This small molecule binds to this protein.
Small molecule (SMILES): O=C(N[C@@H](Cc1c[nH]c2ccccc12)C(=O)O)c1nc(Cl)c2ccccc2c1O

Binding-site contacts:
Ligand atom O18 contacts residue GLY209 of chain 1.A at 3.5 Å.
Ligand atom C10 contacts residue PHE62 of chain 1.A at 3.6 Å (hydrophobic).
Ligand atom CL1 contacts residue ASN210 of chain 1.A at 3.2 Å.
Ligand atom C27 contacts residue TYR67 of chain 1.A at 3.2 Å (hydrophobic).
Ligand atom C16 contacts residue GLY209 of chain 1.A at 3.9 Å.
Ligand atom C21 contacts residue ARG205 of chain 1.A at 3.7 Å.
Ligand atom C27 contacts residue HIS240 of chain 1.A at 3.5 Å.
Ligand atom O18 contacts residue HIS179 of chain 1.A at 3.8 Å.
Ligand atom N08 contacts residue ASN210 of chain 1.A at 3.6 Å.
Ligand atom C20 contacts residue ARG205 of chain 1.A at 3.8 Å.
Ligand atom C07 contacts residue HIS116 of chain 1.A at 3.8 Å.
Ligand atom O11 contacts residue TRP87 of chain 1.A at 2.9 Å.
Ligand atom C15 contacts residue HIS240 of chain 1.A at 3.7 Å.
Ligand atom C05 contacts residue HIS116 of chain 1.A at 3.8 Å.
Ligand atom C02 contacts residue PHE62 of chain 1.A at 3.9 Å (hydrophobic).
Ligand atom C21 contacts residue TYR67 of chain 1.A at 3.6 Å (hydrophobic).
Ligand atom C22 contacts residue ARG205 of chain 1.A at 3.4 Å.
Ligand atom C02 contacts residue ASP117 of chain 1.A at 3.9 Å.
Ligand atom C28 contacts residue TYR67 of chain 1.A at 3.2 Å (hydrophobic).
Ligand atom O18 contacts residue ASN210 of chain 1.A at 3.0 Å (h-bond).
Ligand atom C03 contacts residue ASP118 of chain 1.A at 3.7 Å.
Ligand atom C26 contacts residue TYR67 of chain 1.A at 3.7 Å (hydrophobic).
Ligand atom C01 contacts residue HIS116 of chain 1.A at 3.8 Å.
Ligand atom C28 contacts residue HIS240 of chain 1.A at 3.6 Å.
Ligand atom C12 contacts residue 00C198 of chain 1.A at 3.7 Å.
Ligand atom O13 contacts residue HIS240 of chain 1.A at 3.0 Å (h-bond).
Ligand atom N23 contacts residue ARG205 of chain 1.A at 3.1 Å.
Ligand atom C07 contacts residue ASN210 of chain 1.A at 3.8 Å.
Ligand atom O11 contacts residue ASP118 of chain 1.A at 3.6 Å (salt-bridge).
Ligand atom C12 contacts residue HIS240 of chain 1.A at 3.6 Å.
Ligand atom C06 contacts residue HIS116 of chain 1.A at 3.5 Å.
Ligand atom C24 contacts residue ARG205 of chain 1.A at 3.1 Å.
Ligand atom CL1 contacts residue HIS116 of chain 1.A at 3.3 Å.
Ligand atom C05 contacts residue PHE62 of chain 1.A at 3.6 Å (hydrophobic).
Ligand atom C10 contacts residue ASP118 of chain 1.A at 3.9 Å.
Ligand atom C04 contacts residue PHE62 of chain 1.A at 3.4 Å (hydrophobic).
Ligand atom O17 contacts residue ARG205 of chain 1.A at 2.8 Å (salt-bridge).
Ligand atom C16 contacts residue ARG205 of chain 1.A at 3.7 Å.
Ligand atom C27 contacts residue PRO68 of chain 1.A at 3.7 Å (hydrophobic).
Ligand atom C03 contacts residue PHE62 of chain 1.A at 3.5 Å (hydrophobic).

Sequence of chain 1.A:
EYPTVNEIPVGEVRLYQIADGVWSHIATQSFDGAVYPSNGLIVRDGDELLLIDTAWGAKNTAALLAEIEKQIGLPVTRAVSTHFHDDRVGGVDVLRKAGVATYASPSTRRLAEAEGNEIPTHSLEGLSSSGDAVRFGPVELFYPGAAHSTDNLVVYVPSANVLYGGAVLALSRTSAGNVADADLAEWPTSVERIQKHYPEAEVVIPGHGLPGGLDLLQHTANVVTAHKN